Sequence of chain 44.F:
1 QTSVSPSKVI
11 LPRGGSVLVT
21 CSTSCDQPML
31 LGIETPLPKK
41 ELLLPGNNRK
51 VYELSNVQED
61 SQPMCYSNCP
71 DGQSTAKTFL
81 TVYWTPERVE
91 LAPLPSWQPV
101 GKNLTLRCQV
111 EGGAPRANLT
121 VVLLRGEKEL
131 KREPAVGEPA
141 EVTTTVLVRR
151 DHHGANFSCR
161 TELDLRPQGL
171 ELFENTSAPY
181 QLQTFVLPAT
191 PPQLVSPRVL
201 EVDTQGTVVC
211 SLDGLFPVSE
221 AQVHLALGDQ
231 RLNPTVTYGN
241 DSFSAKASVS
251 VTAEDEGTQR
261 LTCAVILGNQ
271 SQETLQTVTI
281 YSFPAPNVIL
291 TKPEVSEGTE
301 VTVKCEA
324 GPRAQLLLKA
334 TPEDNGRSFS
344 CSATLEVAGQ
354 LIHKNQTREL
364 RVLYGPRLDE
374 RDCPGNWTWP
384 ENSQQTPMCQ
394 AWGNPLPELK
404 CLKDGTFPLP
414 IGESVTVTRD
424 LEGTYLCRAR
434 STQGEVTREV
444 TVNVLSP

Binding-site contacts:
Ligand atom C8 contacts residue ARG88 of chain 44.F at 4.3 Å.
Ligand atom O7 contacts residue ASN175 of chain 44.F at 3.5 Å (h-bond).
Ligand atom C4 contacts residue NAG1 of chain 44.K at 3.5 Å.
Ligand atom C4 contacts residue ASN175 of chain 44.F at 4.2 Å.
Ligand atom N2 contacts residue ASN175 of chain 44.F at 2.9 Å (h-bond).
Ligand atom C3 contacts residue NAG1 of chain 44.K at 3.7 Å.
Ligand atom C5 contacts residue ASN175 of chain 44.F at 3.7 Å.
Ligand atom N2 contacts residue PRO86 of chain 44.F at 3.9 Å.
Ligand atom O4 contacts residue NAG1 of chain 44.K at 2.3 Å (h-bond).
Ligand atom C2 contacts residue THR85 of chain 44.F at 4.5 Å.
Ligand atom C5 contacts residue THR85 of chain 44.F at 4.0 Å.
Ligand atom O5 contacts residue GLU174 of chain 44.F at 3.5 Å (salt-bridge).
Ligand atom O3 contacts residue NAG1 of chain 44.K at 3.9 Å.
Ligand atom C7 contacts residue PRO86 of chain 44.F at 4.3 Å (hydrophobic).
Ligand atom O6 contacts residue PHE173 of chain 44.F at 4.0 Å.
Ligand atom C1 contacts residue THR85 of chain 44.F at 3.8 Å.
Ligand atom C8 contacts residue ASN175 of chain 44.F at 4.5 Å.
Ligand atom C8 contacts residue PRO86 of chain 44.F at 3.6 Å (hydrophobic).
Ligand atom O6 contacts residue GLU174 of chain 44.F at 3.8 Å.
Ligand atom O5 contacts residue ASN175 of chain 44.F at 2.4 Å (h-bond).
Ligand atom C1 contacts residue GLU174 of chain 44.F at 4.1 Å.
Ligand atom N2 contacts residue THR85 of chain 44.F at 4.5 Å.
Ligand atom C6 contacts residue NAG1 of chain 44.K at 4.2 Å.
Ligand atom C3 contacts residue THR85 of chain 44.F at 4.4 Å.
Ligand atom C5 contacts residue NAG1 of chain 44.K at 3.8 Å.
Ligand atom C8 contacts residue GLU87 of chain 44.F at 3.6 Å.
Ligand atom C1 contacts residue ASN175 of chain 44.F at 1.4 Å.
Ligand atom C3 contacts residue ASN175 of chain 44.F at 3.8 Å.
Ligand atom C7 contacts residue ASN175 of chain 44.F at 3.4 Å.
Ligand atom O5 contacts residue THR85 of chain 44.F at 4.3 Å.
Ligand atom C2 contacts residue ASN175 of chain 44.F at 2.4 Å.
Ligand atom O6 contacts residue THR85 of chain 44.F at 4.4 Å.

A small-molecule ligand and the protein it binds are described below.
Small molecule (SMILES): CC(=O)N[C@@H]1[C@@H](O)[C@H](O)[C@@H](CO)O[C@H]1O